A small-molecule ligand and the protein it binds are described below.
Small molecule (SMILES): CC(=O)N[C@H]1[C@H](O[C@H]2[C@H](O)[C@@H](NC(C)=O)CO[C@@H]2CO)O[C@H](CO)[C@@H](O[C@H]2O[C@H](CO)[C@@H](O)[C@H](O)[C@@H]2O)[C@@H]1O[C@@H]1O[C@H](CS(=O)(=O)O)[C@@H](O)[C@H](O)[C@H]1O

Binding-site contacts:
Ligand atom C2 contacts residue SER62 of chain 1.F at 3.6 Å.
Ligand atom O5 contacts residue VAL38 of chain 1.G at 3.7 Å.
Ligand atom C4 contacts residue GLN78 of chain 1.F at 4.2 Å.
Ligand atom O7 contacts residue ASN65 of chain 1.F at 3.8 Å.
Ligand atom C6 contacts residue SER179 of chain 1.F at 4.3 Å.
Ligand atom O5 contacts residue GLN78 of chain 1.F at 4.3 Å.
Ligand atom C3 contacts residue ASN80 of chain 1.F at 3.5 Å.
Ligand atom C8 contacts residue ASN180 of chain 1.F at 4.0 Å.
Ligand atom O4 contacts residue GLN78 of chain 1.F at 3.7 Å.
Ligand atom C7 contacts residue TYR63 of chain 1.F at 4.1 Å (hydrophobic).
Ligand atom C1 contacts residue GLN78 of chain 1.F at 3.4 Å.
Ligand atom C5 contacts residue GLN78 of chain 1.F at 4.1 Å.
Ligand atom N2 contacts residue GLN78 of chain 1.F at 2.7 Å (h-bond).
Ligand atom O7 contacts residue TYR63 of chain 1.F at 3.4 Å (h-bond).
Ligand atom C2 contacts residue GLN78 of chain 1.F at 3.5 Å.
Ligand atom O7 contacts residue ASN80 of chain 1.F at 3.6 Å.
Ligand atom O6 contacts residue PRO178 of chain 1.F at 4.0 Å.
Ligand atom C8 contacts residue ASN65 of chain 1.F at 3.6 Å.
Ligand atom C7 contacts residue ASN65 of chain 1.F at 4.3 Å.
Ligand atom C3 contacts residue SER62 of chain 1.F at 4.0 Å.
Ligand atom O7 contacts residue GLN78 of chain 1.F at 3.0 Å (h-bond).
Ligand atom C8 contacts residue PRO61 of chain 1.F at 4.2 Å (hydrophobic).
Ligand atom C8 contacts residue TYR63 of chain 1.F at 4.2 Å (hydrophobic).
Ligand atom O5 contacts residue ASN80 of chain 1.F at 2.2 Å (h-bond).
Ligand atom O7 contacts residue ILE64 of chain 1.F at 3.7 Å.
Ligand atom C1 contacts residue SER62 of chain 1.F at 4.2 Å.
Ligand atom C7 contacts residue GLN78 of chain 1.F at 3.3 Å.
Ligand atom C7 contacts residue ASN80 of chain 1.F at 3.7 Å.
Ligand atom O5 contacts residue ASN37 of chain 1.G at 4.2 Å.
Ligand atom O7 contacts residue VAL79 of chain 1.F at 4.1 Å.
Ligand atom O6 contacts residue VAL38 of chain 1.G at 3.9 Å.
Ligand atom C7 contacts residue ILE64 of chain 1.F at 4.2 Å (hydrophobic).
Ligand atom C4 contacts residue ASN80 of chain 1.F at 4.1 Å.
Ligand atom C8 contacts residue ILE64 of chain 1.F at 3.6 Å (hydrophobic).
Ligand atom O3 contacts residue SER62 of chain 1.F at 3.0 Å (h-bond).
Ligand atom C1 contacts residue ASN80 of chain 1.F at 1.4 Å.
Ligand atom C5 contacts residue ASN80 of chain 1.F at 3.5 Å.
Ligand atom C2 contacts residue ASN80 of chain 1.F at 2.3 Å.
Ligand atom O3 contacts residue ASN80 of chain 1.F at 3.8 Å.
Ligand atom N2 contacts residue ASN80 of chain 1.F at 3.3 Å (h-bond).

Sequence of chain 1.G:
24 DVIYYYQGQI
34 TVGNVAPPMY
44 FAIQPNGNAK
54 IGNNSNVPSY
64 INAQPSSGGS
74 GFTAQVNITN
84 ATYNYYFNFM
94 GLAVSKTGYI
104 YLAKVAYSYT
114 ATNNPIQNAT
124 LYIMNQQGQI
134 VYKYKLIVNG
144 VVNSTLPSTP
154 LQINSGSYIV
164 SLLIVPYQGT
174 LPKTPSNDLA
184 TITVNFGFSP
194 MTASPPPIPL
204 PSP

Sequence of chain 1.F:
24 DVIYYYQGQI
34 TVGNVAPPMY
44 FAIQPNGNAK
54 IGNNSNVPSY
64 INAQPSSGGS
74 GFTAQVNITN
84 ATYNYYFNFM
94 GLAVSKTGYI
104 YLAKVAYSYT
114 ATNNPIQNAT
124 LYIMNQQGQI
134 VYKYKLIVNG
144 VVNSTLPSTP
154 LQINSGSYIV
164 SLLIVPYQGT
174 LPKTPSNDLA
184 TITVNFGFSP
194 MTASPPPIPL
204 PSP